Binding-site contacts:
Ligand atom C1 contacts residue TYR219 of chain 1.E at 3.3 Å (hydrophobic).
Ligand atom C3 contacts residue ASN167 of chain 1.E at 3.8 Å.
Ligand atom C7 contacts residue LYS116 of chain 1.E at 4.2 Å.
Ligand atom C5 contacts residue SER169 of chain 1.E at 3.2 Å.
Ligand atom O5 contacts residue ASN167 of chain 1.E at 2.4 Å (h-bond).
Ligand atom C8 contacts residue TYR219 of chain 1.E at 3.2 Å (hydrophobic).
Ligand atom O6 contacts residue SER169 of chain 1.E at 3.6 Å.
Ligand atom N2 contacts residue TYR219 of chain 1.E at 2.3 Å (h-bond).
Ligand atom C3 contacts residue TYR219 of chain 1.E at 3.8 Å (hydrophobic).
Ligand atom C8 contacts residue GLN165 of chain 1.E at 4.3 Å.
Ligand atom O7 contacts residue ASN167 of chain 1.E at 4.4 Å.
Ligand atom C8 contacts residue ILE113 of chain 1.E at 4.1 Å (hydrophobic).
Ligand atom C4 contacts residue ASN167 of chain 1.E at 4.2 Å.
Ligand atom O3 contacts residue TYR219 of chain 1.E at 4.5 Å.
Ligand atom O5 contacts residue SER169 of chain 1.E at 3.0 Å (h-bond).
Ligand atom C2 contacts residue LYS116 of chain 1.E at 4.3 Å.
Ligand atom C5 contacts residue ASN167 of chain 1.E at 3.7 Å.
Ligand atom C2 contacts residue ASN167 of chain 1.E at 2.4 Å.
Ligand atom N2 contacts residue ASN167 of chain 1.E at 2.9 Å (h-bond).
Ligand atom O7 contacts residue TYR219 of chain 1.E at 4.3 Å.
Ligand atom C7 contacts residue ASN167 of chain 1.E at 3.9 Å.
Ligand atom C2 contacts residue TYR219 of chain 1.E at 3.2 Å (hydrophobic).
Ligand atom C1 contacts residue SER169 of chain 1.E at 3.6 Å.
Ligand atom C1 contacts residue ASN167 of chain 1.E at 1.4 Å.
Ligand atom O7 contacts residue LYS116 of chain 1.E at 3.4 Å (salt-bridge).
Ligand atom C8 contacts residue ASN114 of chain 1.E at 4.2 Å.
Ligand atom C7 contacts residue TYR219 of chain 1.E at 3.2 Å (hydrophobic).
Ligand atom C6 contacts residue SER169 of chain 1.E at 3.4 Å.

Sequence of chain 1.E:
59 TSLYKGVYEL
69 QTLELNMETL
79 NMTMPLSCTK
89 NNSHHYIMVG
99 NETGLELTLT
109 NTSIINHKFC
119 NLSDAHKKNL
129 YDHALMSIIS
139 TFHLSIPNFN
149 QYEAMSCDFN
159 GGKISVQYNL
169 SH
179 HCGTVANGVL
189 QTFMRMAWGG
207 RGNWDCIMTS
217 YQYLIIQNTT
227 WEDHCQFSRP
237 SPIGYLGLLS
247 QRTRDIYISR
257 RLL

A small-molecule ligand and the protein it binds are described below.
Small molecule (SMILES): CC(=O)N[C@H]1[C@H](O[C@H]2[C@H](O)[C@@H](NC(C)=O)CO[C@@H]2CO)O[C@H](CO)[C@@H](O)[C@@H]1O